This protein binds this small molecule.
Small molecule (SMILES): Cc1cc(CCCCCCCOc2ccc(C3=N[C@@H](C)CO3)cc2)on1

Sequence of chain 3.C:
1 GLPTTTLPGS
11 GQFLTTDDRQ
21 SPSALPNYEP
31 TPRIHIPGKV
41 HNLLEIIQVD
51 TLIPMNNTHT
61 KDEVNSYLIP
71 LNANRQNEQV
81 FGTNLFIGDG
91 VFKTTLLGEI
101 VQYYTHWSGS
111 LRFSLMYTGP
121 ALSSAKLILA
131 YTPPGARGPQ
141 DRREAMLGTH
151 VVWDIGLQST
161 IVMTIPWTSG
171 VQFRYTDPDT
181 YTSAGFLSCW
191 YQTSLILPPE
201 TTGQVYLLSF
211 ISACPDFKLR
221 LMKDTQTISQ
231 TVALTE

Sequence of chain 3.A:
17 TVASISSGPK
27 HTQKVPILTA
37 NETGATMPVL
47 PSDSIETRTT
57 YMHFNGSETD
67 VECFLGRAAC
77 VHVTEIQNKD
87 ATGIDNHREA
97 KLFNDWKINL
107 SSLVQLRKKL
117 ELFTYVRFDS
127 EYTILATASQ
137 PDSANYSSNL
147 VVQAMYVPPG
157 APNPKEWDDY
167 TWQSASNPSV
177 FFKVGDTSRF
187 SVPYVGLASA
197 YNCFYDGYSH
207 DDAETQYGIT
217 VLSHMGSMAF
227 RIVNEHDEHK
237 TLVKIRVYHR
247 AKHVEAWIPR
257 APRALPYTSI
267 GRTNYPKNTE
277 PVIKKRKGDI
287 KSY

Binding-site contacts:
Ligand atom C7C contacts residue VAL191 of chain 3.A at 4.0 Å (hydrophobic).
Ligand atom C6C contacts residue VAL191 of chain 3.A at 3.2 Å (hydrophobic).
Ligand atom C4 contacts residue TYR152 of chain 3.A at 3.9 Å (hydrophobic).
Ligand atom C4C contacts residue TYR152 of chain 3.A at 3.8 Å (hydrophobic).
Ligand atom O1 contacts residue ALA24 of chain 3.C at 3.6 Å.
Ligand atom N2 contacts residue ALA24 of chain 3.C at 3.4 Å.
Ligand atom O1 contacts residue PHE186 of chain 3.A at 3.5 Å.
Ligand atom C5C contacts residue TYR128 of chain 3.A at 3.5 Å (hydrophobic).
Ligand atom C2C contacts residue VAL188 of chain 3.A at 3.2 Å (hydrophobic).
Ligand atom N2 contacts residue PRO174 of chain 3.A at 3.9 Å.
Ligand atom C3C contacts residue TYR128 of chain 3.A at 3.9 Å (hydrophobic).
Ligand atom N2 contacts residue PHE186 of chain 3.A at 3.7 Å.
Ligand atom C4 contacts residue MET224 of chain 3.A at 3.8 Å (hydrophobic).
Ligand atom C2C contacts residue TYR152 of chain 3.A at 4.0 Å (hydrophobic).
Ligand atom O1 contacts residue VAL188 of chain 3.A at 3.8 Å.
Ligand atom O1 contacts residue TYR152 of chain 3.A at 3.9 Å.
Ligand atom C4B contacts residue LEU106 of chain 3.A at 4.0 Å (hydrophobic).
Ligand atom CM1 contacts residue SER107 of chain 3.A at 3.9 Å.
Ligand atom C4A contacts residue ASN198 of chain 3.A at 3.9 Å.
Ligand atom C3C contacts residue VAL188 of chain 3.A at 3.3 Å (hydrophobic).
Ligand atom C1C contacts residue TYR152 of chain 3.A at 4.0 Å (hydrophobic).
Ligand atom C7C contacts residue TYR197 of chain 3.A at 3.8 Å (hydrophobic).
Ligand atom C31 contacts residue ALA150 of chain 3.A at 3.1 Å (hydrophobic).
Ligand atom C5 contacts residue TYR152 of chain 3.A at 3.8 Å (hydrophobic).
Ligand atom C3 contacts residue PRO174 of chain 3.A at 3.8 Å (hydrophobic).
Ligand atom C31 contacts residue VAL176 of chain 3.A at 3.3 Å (hydrophobic).
Ligand atom C5 contacts residue PHE186 of chain 3.A at 3.5 Å (hydrophobic).
Ligand atom C4 contacts residue PHE186 of chain 3.A at 3.6 Å (hydrophobic).
Ligand atom C4C contacts residue ILE104 of chain 3.A at 3.9 Å (hydrophobic).
Ligand atom C6B contacts residue TYR197 of chain 3.A at 3.7 Å (hydrophobic).
Ligand atom C6B contacts residue LEU106 of chain 3.A at 4.0 Å (hydrophobic).
Ligand atom C5C contacts residue ILE104 of chain 3.A at 3.8 Å (hydrophobic).
Ligand atom C7C contacts residue TYR128 of chain 3.A at 3.6 Å (hydrophobic).
Ligand atom O1B contacts residue TYR128 of chain 3.A at 3.9 Å.
Ligand atom C31 contacts residue PRO174 of chain 3.A at 3.4 Å (hydrophobic).
Ligand atom C5B contacts residue LEU106 of chain 3.A at 3.8 Å (hydrophobic).
Ligand atom O1B contacts residue ILE104 of chain 3.A at 3.9 Å.
Ligand atom C3 contacts residue PHE186 of chain 3.A at 3.8 Å (hydrophobic).
Ligand atom C31 contacts residue SER175 of chain 3.A at 3.6 Å.
Ligand atom C5B contacts residue TYR197 of chain 3.A at 3.8 Å (hydrophobic).